Sequence of chain 1.B:
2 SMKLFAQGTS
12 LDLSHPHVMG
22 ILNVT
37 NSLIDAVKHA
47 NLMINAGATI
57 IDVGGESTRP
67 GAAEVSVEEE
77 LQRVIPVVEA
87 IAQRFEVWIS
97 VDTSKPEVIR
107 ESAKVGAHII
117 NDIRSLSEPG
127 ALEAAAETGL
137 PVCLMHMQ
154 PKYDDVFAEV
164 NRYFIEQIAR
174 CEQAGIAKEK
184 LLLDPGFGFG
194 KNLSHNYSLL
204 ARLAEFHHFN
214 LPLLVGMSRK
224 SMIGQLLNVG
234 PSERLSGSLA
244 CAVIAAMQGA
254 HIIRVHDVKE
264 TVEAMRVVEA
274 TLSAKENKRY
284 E

This protein binds this small molecule.
Small molecule (SMILES): Nc1nc2[nH]c(SCC(=O)O)nc2c(=O)[nH]1

Binding-site contacts:
Ligand atom N12 contacts residue ASN117 of chain 1.B at 2.8 Å (h-bond).
Ligand atom N8 contacts residue ILE119 of chain 1.B at 4.0 Å.
Ligand atom C2 contacts residue ARG257 of chain 1.B at 3.7 Å.
Ligand atom N8 contacts residue ARG257 of chain 1.B at 3.9 Å.
Ligand atom C1 contacts residue ARG257 of chain 1.B at 3.8 Å.
Ligand atom O15 contacts residue GLY219 of chain 1.B at 3.1 Å (h-bond).
Ligand atom C1 contacts residue PHE192 of chain 1.B at 3.6 Å (hydrophobic).
Ligand atom O15 contacts residue PHE192 of chain 1.B at 3.9 Å.
Ligand atom O14 contacts residue LYS223 of chain 1.B at 3.3 Å.
Ligand atom O15 contacts residue ASP187 of chain 1.B at 4.0 Å.
Ligand atom N9 contacts residue ILE119 of chain 1.B at 3.9 Å.
Ligand atom C7 contacts residue LYS223 of chain 1.B at 3.8 Å.
Ligand atom C2 contacts residue ILE119 of chain 1.B at 4.0 Å (hydrophobic).
Ligand atom C3 contacts residue MET141 of chain 1.B at 3.7 Å (hydrophobic).
Ligand atom C6 contacts residue ARG257 of chain 1.B at 4.0 Å.
Ligand atom C6 contacts residue LYS223 of chain 1.B at 3.5 Å.
Ligand atom N10 contacts residue ASP187 of chain 1.B at 2.7 Å (salt-bridge).
Ligand atom N11 contacts residue ARG257 of chain 1.B at 3.4 Å (salt-bridge).
Ligand atom C4 contacts residue MET141 of chain 1.B at 3.7 Å (hydrophobic).
Ligand atom C4 contacts residue ARG257 of chain 1.B at 4.0 Å.
Ligand atom N11 contacts residue LYS223 of chain 1.B at 3.3 Å (salt-bridge).
Ligand atom C5 contacts residue ARG257 of chain 1.B at 3.3 Å.
Ligand atom N8 contacts residue ASN117 of chain 1.B at 3.2 Å (h-bond).
Ligand atom C4 contacts residue ASN117 of chain 1.B at 3.8 Å.
Ligand atom C3 contacts residue PHE192 of chain 1.B at 3.9 Å (hydrophobic).
Ligand atom N9 contacts residue ARG257 of chain 1.B at 3.4 Å.
Ligand atom O13 contacts residue ARG257 of chain 1.B at 2.9 Å (salt-bridge).
Ligand atom C5 contacts residue PHE192 of chain 1.B at 3.8 Å (hydrophobic).
Ligand atom O14 contacts residue ARG65 of chain 1.B at 3.8 Å.
Ligand atom N12 contacts residue LEU217 of chain 1.B at 3.7 Å.
Ligand atom N12 contacts residue CYS139 of chain 1.B at 3.9 Å.
Ligand atom C3 contacts residue LYS223 of chain 1.B at 3.7 Å.
Ligand atom C1 contacts residue LYS223 of chain 1.B at 3.8 Å.
Ligand atom N12 contacts residue ASP187 of chain 1.B at 3.0 Å (salt-bridge).
Ligand atom C4 contacts residue ASP187 of chain 1.B at 3.3 Å.
Ligand atom N11 contacts residue PHE192 of chain 1.B at 3.4 Å.
Ligand atom C3 contacts residue ASP187 of chain 1.B at 3.7 Å.
Ligand atom N10 contacts residue MET141 of chain 1.B at 3.5 Å (h-bond).
Ligand atom S16 contacts residue ARG257 of chain 1.B at 3.9 Å.
Ligand atom O15 contacts residue LYS223 of chain 1.B at 2.8 Å (salt-bridge).